This protein binds this small molecule.
Small molecule (SMILES): O=C(O)c1cncc(O)c1

Sequence of chain 3.A:
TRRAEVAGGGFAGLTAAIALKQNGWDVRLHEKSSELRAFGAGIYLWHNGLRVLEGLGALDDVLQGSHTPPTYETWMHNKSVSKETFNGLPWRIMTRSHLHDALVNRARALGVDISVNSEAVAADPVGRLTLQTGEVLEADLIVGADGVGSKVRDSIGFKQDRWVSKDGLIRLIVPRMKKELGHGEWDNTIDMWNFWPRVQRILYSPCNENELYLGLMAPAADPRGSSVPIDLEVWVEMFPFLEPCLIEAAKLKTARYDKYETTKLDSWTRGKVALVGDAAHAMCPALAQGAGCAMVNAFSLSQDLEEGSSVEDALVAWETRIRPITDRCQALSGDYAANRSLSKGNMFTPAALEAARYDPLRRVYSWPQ

Binding-site contacts:
Ligand atom CAE contacts residue PRO295 of chain 3.A at 3.3 Å (hydrophobic).
Ligand atom OAA contacts residue ARG211 of chain 3.A at 3.5 Å (salt-bridge).
Ligand atom NAG contacts residue PRO295 of chain 3.A at 3.3 Å (h-bond).
Ligand atom OAA contacts residue TYR270 of chain 3.A at 3.8 Å.
Ligand atom CAI contacts residue LEU213 of chain 3.A at 3.7 Å (hydrophobic).
Ligand atom OAC contacts residue TYR223 of chain 3.A at 3.7 Å.
Ligand atom CAI contacts residue FAD1 of chain 3.B at 4.3 Å.
Ligand atom CAI contacts residue PRO295 of chain 3.A at 3.6 Å (hydrophobic).
Ligand atom CAD contacts residue PRO295 of chain 3.A at 3.5 Å (hydrophobic).
Ligand atom NAG contacts residue LEU213 of chain 3.A at 3.9 Å.
Ligand atom CAE contacts residue ALA296 of chain 3.A at 3.4 Å (hydrophobic).
Ligand atom NAG contacts residue ALA298 of chain 3.A at 4.2 Å.
Ligand atom CAH contacts residue PRO295 of chain 3.A at 4.1 Å (hydrophobic).
Ligand atom CAE contacts residue ARG211 of chain 3.A at 3.8 Å.
Ligand atom CAJ contacts residue PRO295 of chain 3.A at 3.4 Å (hydrophobic).
Ligand atom OAB contacts residue ARG211 of chain 3.A at 2.9 Å (salt-bridge).
Ligand atom OAB contacts residue LEU352 of chain 3.A at 3.6 Å.
Ligand atom CAD contacts residue LEU213 of chain 3.A at 3.5 Å (hydrophobic).
Ligand atom OAA contacts residue PRO295 of chain 3.A at 3.7 Å.
Ligand atom CAF contacts residue LEU213 of chain 3.A at 4.2 Å (hydrophobic).
Ligand atom CAH contacts residue ARG211 of chain 3.A at 3.4 Å.
Ligand atom CAE contacts residue LEU352 of chain 3.A at 3.9 Å (hydrophobic).
Ligand atom CAH contacts residue ALA296 of chain 3.A at 4.0 Å (hydrophobic).
Ligand atom OAC contacts residue LEU213 of chain 3.A at 4.0 Å.
Ligand atom OAC contacts residue FAD1 of chain 3.B at 3.4 Å (h-bond).
Ligand atom OAC contacts residue PRO295 of chain 3.A at 4.2 Å.
Ligand atom CAJ contacts residue ARG211 of chain 3.A at 3.8 Å.
Ligand atom OAA contacts residue MET227 of chain 3.A at 4.0 Å.
Ligand atom NAG contacts residue ALA296 of chain 3.A at 3.6 Å (h-bond).
Ligand atom CAE contacts residue LEU213 of chain 3.A at 4.5 Å (hydrophobic).
Ligand atom CAH contacts residue MET227 of chain 3.A at 4.4 Å (hydrophobic).
Ligand atom NAG contacts residue TYR82 of chain 3.A at 4.1 Å.
Ligand atom CAD contacts residue ALA298 of chain 3.A at 4.0 Å (hydrophobic).
Ligand atom CAF contacts residue PRO295 of chain 3.A at 3.6 Å (hydrophobic).
Ligand atom OAB contacts residue ALA296 of chain 3.A at 3.6 Å.
Ligand atom CAJ contacts residue ALA296 of chain 3.A at 4.0 Å (hydrophobic).